Binding-site contacts:
Ligand atom CG3 contacts residue CYS1 of chain 1.A at 1.6 Å (hydrophobic).
Ligand atom CG2 contacts residue CYS1 of chain 1.A at 2.4 Å (hydrophobic).
Ligand atom CB1 contacts residue PHE121 of chain 1.A at 3.8 Å (hydrophobic).
Ligand atom CG1 contacts residue CYS1 of chain 1.A at 2.7 Å (hydrophobic).
Ligand atom OG2 contacts residue PHE121 of chain 1.A at 3.9 Å.
Ligand atom CG3 contacts residue PHE121 of chain 1.A at 4.3 Å (hydrophobic).
Ligand atom OB1 contacts residue PHE121 of chain 1.A at 3.9 Å.
Ligand atom OG2 contacts residue CYS1 of chain 1.A at 2.7 Å (h-bond).
Ligand atom CB1 contacts residue CYS1 of chain 1.A at 3.9 Å (hydrophobic).
Ligand atom OG1 contacts residue CYS1 of chain 1.A at 3.6 Å.
Ligand atom OB1 contacts residue CYS1 of chain 1.A at 4.3 Å.

This protein binds this small molecule.
Small molecule (SMILES): CCCCCC(=O)O[C@@H](C)COC(=O)CCCC

Sequence of chain 1.A:
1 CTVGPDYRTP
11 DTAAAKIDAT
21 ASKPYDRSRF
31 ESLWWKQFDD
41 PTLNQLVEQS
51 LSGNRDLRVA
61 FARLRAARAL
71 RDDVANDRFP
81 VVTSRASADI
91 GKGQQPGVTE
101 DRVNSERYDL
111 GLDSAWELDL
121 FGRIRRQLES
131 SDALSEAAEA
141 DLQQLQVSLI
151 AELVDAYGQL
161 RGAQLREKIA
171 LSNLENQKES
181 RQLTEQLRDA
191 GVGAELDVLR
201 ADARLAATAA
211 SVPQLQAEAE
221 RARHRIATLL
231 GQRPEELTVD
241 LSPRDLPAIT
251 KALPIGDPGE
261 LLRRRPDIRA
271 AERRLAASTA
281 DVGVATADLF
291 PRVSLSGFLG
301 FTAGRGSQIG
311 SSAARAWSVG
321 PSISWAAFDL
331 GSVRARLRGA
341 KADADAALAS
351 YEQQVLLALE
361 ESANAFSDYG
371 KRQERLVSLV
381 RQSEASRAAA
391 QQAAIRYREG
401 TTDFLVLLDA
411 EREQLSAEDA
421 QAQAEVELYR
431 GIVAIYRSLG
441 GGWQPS